Binding-site contacts:
Ligand atom O8 contacts residue ARG77 of chain 50.B at 3.4 Å (salt-bridge).
Ligand atom C4 contacts residue ARG77 of chain 50.B at 4.0 Å.
Ligand atom C6 contacts residue TYR72 of chain 50.B at 4.0 Å (hydrophobic).
Ligand atom C2 contacts residue GLY78 of chain 50.B at 4.1 Å.
Ligand atom O1B contacts residue ASN80 of chain 50.B at 4.3 Å.
Ligand atom O3 contacts residue GLY78 of chain 50.B at 3.4 Å.
Ligand atom O1A contacts residue ARG77 of chain 50.B at 2.9 Å (salt-bridge).
Ligand atom C8 contacts residue ARG77 of chain 50.B at 4.3 Å.
Ligand atom O1B contacts residue TYR72 of chain 50.B at 4.2 Å.
Ligand atom C5 contacts residue TYR72 of chain 50.B at 3.9 Å (hydrophobic).
Ligand atom O4 contacts residue ILE79 of chain 50.B at 3.6 Å (h-bond).
Ligand atom O6 contacts residue ASN93 of chain 50.B at 3.2 Å (h-bond).
Ligand atom C3 contacts residue VAL296 of chain 50.B at 3.5 Å (hydrophobic).
Ligand atom C7 contacts residue TYR72 of chain 50.B at 4.3 Å (hydrophobic).
Ligand atom C4 contacts residue TYR72 of chain 50.B at 4.1 Å (hydrophobic).
Ligand atom O4 contacts residue VAL296 of chain 50.B at 4.0 Å.
Ligand atom C4 contacts residue GLY78 of chain 50.B at 3.6 Å.
Ligand atom C4 contacts residue HIS298 of chain 50.B at 3.4 Å.
Ligand atom N5 contacts residue TYR72 of chain 50.B at 3.1 Å (h-bond).
Ligand atom O4 contacts residue THR291 of chain 50.B at 3.1 Å.
Ligand atom C11 contacts residue TYR72 of chain 50.B at 4.0 Å (hydrophobic).
Ligand atom O4 contacts residue HIS298 of chain 50.B at 2.9 Å (h-bond).
Ligand atom O1A contacts residue GLY78 of chain 50.B at 4.0 Å.
Ligand atom C10 contacts residue TYR72 of chain 50.B at 4.1 Å (hydrophobic).
Ligand atom O1B contacts residue SER89 of chain 50.B at 4.1 Å.
Ligand atom C3 contacts residue GLY78 of chain 50.B at 4.1 Å.
Ligand atom C3 contacts residue GLY78 of chain 50.B at 3.9 Å.
Ligand atom O4 contacts residue GLY78 of chain 50.B at 3.0 Å.
Ligand atom C3 contacts residue HIS298 of chain 50.B at 3.4 Å.
Ligand atom C1 contacts residue ARG77 of chain 50.B at 3.4 Å.
Ligand atom O1B contacts residue ARG77 of chain 50.B at 3.1 Å (salt-bridge).
Ligand atom C5 contacts residue ASN93 of chain 50.B at 4.3 Å.
Ligand atom O4 contacts residue ASN80 of chain 50.B at 4.2 Å.
Ligand atom O8 contacts residue TYR72 of chain 50.B at 3.4 Å (h-bond).
Ligand atom C1 contacts residue TYR72 of chain 50.B at 4.1 Å (hydrophobic).
Ligand atom C6 contacts residue ASN93 of chain 50.B at 3.2 Å.
Ligand atom C11 contacts residue ASP85 of chain 50.C at 4.0 Å.
Ligand atom O1A contacts residue TYR72 of chain 50.B at 3.4 Å.
Ligand atom C3 contacts residue ARG77 of chain 50.B at 3.9 Å.
Ligand atom O3 contacts residue VAL296 of chain 50.B at 4.0 Å.

Sequence of chain 50.B:
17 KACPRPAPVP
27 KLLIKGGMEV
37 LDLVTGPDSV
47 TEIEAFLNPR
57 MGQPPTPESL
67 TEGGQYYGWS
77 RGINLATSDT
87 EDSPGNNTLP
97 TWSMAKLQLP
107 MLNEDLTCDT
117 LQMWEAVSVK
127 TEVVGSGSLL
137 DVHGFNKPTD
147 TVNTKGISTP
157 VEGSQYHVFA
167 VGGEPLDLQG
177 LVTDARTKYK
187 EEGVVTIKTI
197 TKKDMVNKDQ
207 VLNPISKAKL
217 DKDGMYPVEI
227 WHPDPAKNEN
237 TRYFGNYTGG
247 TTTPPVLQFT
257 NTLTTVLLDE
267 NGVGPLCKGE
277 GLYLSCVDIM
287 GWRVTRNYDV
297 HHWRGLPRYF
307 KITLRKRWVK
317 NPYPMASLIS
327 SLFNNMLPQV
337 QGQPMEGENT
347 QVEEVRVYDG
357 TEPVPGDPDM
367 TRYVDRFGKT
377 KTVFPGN

Sequence of chain 50.C:
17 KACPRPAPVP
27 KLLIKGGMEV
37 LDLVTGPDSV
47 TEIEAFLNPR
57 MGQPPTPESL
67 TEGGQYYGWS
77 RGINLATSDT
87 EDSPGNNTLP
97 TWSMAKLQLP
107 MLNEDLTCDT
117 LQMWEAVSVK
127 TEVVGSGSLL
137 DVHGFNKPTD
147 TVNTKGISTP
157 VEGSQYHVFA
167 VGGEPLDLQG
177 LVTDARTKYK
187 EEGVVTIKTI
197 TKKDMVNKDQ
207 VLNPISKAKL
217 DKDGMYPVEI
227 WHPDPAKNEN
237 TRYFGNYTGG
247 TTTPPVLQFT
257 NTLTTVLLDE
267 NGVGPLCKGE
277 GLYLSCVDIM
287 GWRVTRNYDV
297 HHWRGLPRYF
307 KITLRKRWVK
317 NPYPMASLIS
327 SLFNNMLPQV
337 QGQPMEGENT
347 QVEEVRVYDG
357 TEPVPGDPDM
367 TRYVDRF

The protein below binds the small molecule below.
Small molecule (SMILES): CC(=O)N[C@@H]1[C@@H](O[C@@H]2O[C@H](CO)[C@H](O)[C@H](O[C@]3(C(=O)O)C[C@H](O)[C@@H](NC(C)=O)[C@H]([C@H](O)[C@H](O)CO)O3)[C@H]2O)[C@H](O)[C@@H](CO[C@]2(C(=O)O)C[C@H](O)[C@@H](NC(C)=O)[C@H]([C@H](O)[C@H](O)CO)O2)O[C@H]1O